Sequence of chain 1.A:
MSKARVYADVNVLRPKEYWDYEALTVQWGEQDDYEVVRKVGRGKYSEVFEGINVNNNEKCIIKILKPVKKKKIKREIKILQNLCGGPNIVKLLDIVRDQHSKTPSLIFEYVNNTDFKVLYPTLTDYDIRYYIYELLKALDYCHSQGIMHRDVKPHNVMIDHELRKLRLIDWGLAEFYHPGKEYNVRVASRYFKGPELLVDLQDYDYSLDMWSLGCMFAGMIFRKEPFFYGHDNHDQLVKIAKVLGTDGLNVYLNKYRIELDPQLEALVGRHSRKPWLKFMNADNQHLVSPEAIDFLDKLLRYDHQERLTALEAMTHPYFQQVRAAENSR

A protein and the small-molecule ligand that binds it are described below.
Small molecule (SMILES): Cc1cc(O)c2c(c1)C(=O)c1cc(O)cc(O)c1C2=O

Binding-site contacts:
Ligand atom C8 contacts residue LYS63 of chain 1.A at 3.1 Å.
Ligand atom O3 contacts residue ARG42 of chain 1.A at 3.7 Å.
Ligand atom O6 contacts residue VAL48 of chain 1.A at 3.7 Å.
Ligand atom C4 contacts residue HIS155 of chain 1.A at 3.8 Å.
Ligand atom C20 contacts residue MET158 of chain 1.A at 3.7 Å (hydrophobic).
Ligand atom C10 contacts residue ASP170 of chain 1.A at 3.1 Å.
Ligand atom C5 contacts residue ILE169 of chain 1.A at 3.8 Å (hydrophobic).
Ligand atom C16 contacts residue PHE108 of chain 1.A at 3.5 Å (hydrophobic).
Ligand atom C1 contacts residue MET158 of chain 1.A at 3.2 Å (hydrophobic).
Ligand atom C10 contacts residue LYS63 of chain 1.A at 3.5 Å.
Ligand atom C4 contacts residue ARG42 of chain 1.A at 3.7 Å.
Ligand atom C10 contacts residue PHE108 of chain 1.A at 3.6 Å (hydrophobic).
Ligand atom O17 contacts residue VAL90 of chain 1.A at 3.1 Å.
Ligand atom C6 contacts residue ILE169 of chain 1.A at 3.6 Å (hydrophobic).
Ligand atom O6 contacts residue ASP170 of chain 1.A at 3.6 Å.
Ligand atom O1 contacts residue MET158 of chain 1.A at 3.0 Å (h-bond).
Ligand atom C9 contacts residue ASP170 of chain 1.A at 3.3 Å.
Ligand atom O3 contacts residue GLY41 of chain 1.A at 3.3 Å.
Ligand atom C2 contacts residue ASN113 of chain 1.A at 3.5 Å.
Ligand atom C17 contacts residue PHE108 of chain 1.A at 3.8 Å (hydrophobic).
Ligand atom C17 contacts residue ILE169 of chain 1.A at 3.8 Å (hydrophobic).
Ligand atom O17 contacts residue PHE108 of chain 1.A at 3.6 Å.
Ligand atom O3 contacts residue VAL40 of chain 1.A at 3.4 Å (h-bond).
Ligand atom C18 contacts residue ILE169 of chain 1.A at 3.6 Å (hydrophobic).
Ligand atom C7 contacts residue ILE169 of chain 1.A at 3.5 Å (hydrophobic).
Ligand atom O6 contacts residue GLY43 of chain 1.A at 3.1 Å.
Ligand atom C9 contacts residue PHE108 of chain 1.A at 3.9 Å (hydrophobic).
Ligand atom C19 contacts residue MET158 of chain 1.A at 3.4 Å (hydrophobic).
Ligand atom C10 contacts residue GLU76 of chain 1.A at 3.5 Å.
Ligand atom O19 contacts residue MET158 of chain 1.A at 3.0 Å.
Ligand atom C6 contacts residue VAL48 of chain 1.A at 3.7 Å (hydrophobic).
Ligand atom C16 contacts residue ILE169 of chain 1.A at 3.8 Å (hydrophobic).
Ligand atom O19 contacts residue VAL111 of chain 1.A at 3.9 Å.
Ligand atom O19 contacts residue ILE61 of chain 1.A at 3.8 Å.
Ligand atom C5 contacts residue VAL48 of chain 1.A at 3.8 Å (hydrophobic).
Ligand atom O17 contacts residue ILE169 of chain 1.A at 3.8 Å.
Ligand atom C19 contacts residue ILE169 of chain 1.A at 3.8 Å (hydrophobic).
Ligand atom C9 contacts residue LYS63 of chain 1.A at 3.6 Å.
Ligand atom O1 contacts residue ASN113 of chain 1.A at 3.9 Å.
Ligand atom C8 contacts residue ASP170 of chain 1.A at 3.6 Å.